Binding-site contacts:
Ligand atom C1' contacts residue CYS7 of chain 2.A at 3.8 Å (hydrophobic).
Ligand atom NH contacts residue VAL29 of chain 2.A at 4.0 Å.
Ligand atom O2' contacts residue HIS83 of chain 2.A at 2.8 Å (h-bond).
Ligand atom C2' contacts residue GLN81 of chain 2.A at 3.8 Å.
Ligand atom O3' contacts residue CYS7 of chain 2.A at 3.7 Å.
Ligand atom O1P contacts residue GLY159 of chain 2.A at 2.6 Å (h-bond).
Ligand atom O2P contacts residue SER180 of chain 2.A at 3.9 Å.
Ligand atom C7 contacts residue SER34 of chain 2.A at 3.6 Å.
Ligand atom O2' contacts residue GLN81 of chain 2.A at 2.9 Å (h-bond).
Ligand atom O72 contacts residue ARG36 of chain 2.A at 2.9 Å (salt-bridge).
Ligand atom C2' contacts residue CYS7 of chain 2.A at 3.9 Å (hydrophobic).
Ligand atom C7 contacts residue ARG36 of chain 2.A at 3.3 Å.
Ligand atom O71 contacts residue ARG36 of chain 2.A at 3.1 Å (salt-bridge).
Ligand atom O5' contacts residue SER157 of chain 2.A at 4.0 Å.
Ligand atom C5' contacts residue SER180 of chain 2.A at 3.5 Å.
Ligand atom O3' contacts residue ASP178 of chain 2.A at 3.1 Å (salt-bridge).
Ligand atom C3' contacts residue ASP178 of chain 2.A at 3.7 Å.
Ligand atom O3' contacts residue SER180 of chain 2.A at 3.0 Å (h-bond).
Ligand atom O2' contacts residue ASP178 of chain 2.A at 4.1 Å.
Ligand atom C3 contacts residue VAL59 of chain 2.A at 3.8 Å (hydrophobic).
Ligand atom O4' contacts residue SER157 of chain 2.A at 3.8 Å.
Ligand atom O5' contacts residue SER180 of chain 2.A at 3.9 Å.
Ligand atom O3P contacts residue SER180 of chain 2.A at 2.9 Å (h-bond).
Ligand atom C5 contacts residue TYR31 of chain 2.A at 3.9 Å (hydrophobic).
Ligand atom P contacts residue SER180 of chain 2.A at 3.9 Å.
Ligand atom O4' contacts residue ASP126 of chain 2.A at 3.0 Å (salt-bridge).
Ligand atom C2 contacts residue VAL29 of chain 2.A at 4.0 Å (hydrophobic).
Ligand atom C2' contacts residue ASP178 of chain 2.A at 3.9 Å.
Ligand atom O72 contacts residue SER180 of chain 2.A at 3.9 Å.
Ligand atom C4' contacts residue SER157 of chain 2.A at 3.6 Å.
Ligand atom P contacts residue SER181 of chain 2.A at 3.7 Å.
Ligand atom C3' contacts residue SER180 of chain 2.A at 3.9 Å.
Ligand atom O1P contacts residue GLY158 of chain 2.A at 3.4 Å.
Ligand atom O71 contacts residue SER34 of chain 2.A at 2.9 Å (h-bond).
Ligand atom O3P contacts residue GLY182 of chain 2.A at 3.6 Å.
Ligand atom O3P contacts residue SER181 of chain 2.A at 2.8 Å (h-bond).
Ligand atom C6 contacts residue SER34 of chain 2.A at 3.8 Å.
Ligand atom O3P contacts residue VAL179 of chain 2.A at 3.9 Å.
Ligand atom O2P contacts residue SER181 of chain 2.A at 3.1 Å (h-bond).
Ligand atom C4' contacts residue ASP178 of chain 2.A at 3.6 Å.

Sequence of chain 2.A:
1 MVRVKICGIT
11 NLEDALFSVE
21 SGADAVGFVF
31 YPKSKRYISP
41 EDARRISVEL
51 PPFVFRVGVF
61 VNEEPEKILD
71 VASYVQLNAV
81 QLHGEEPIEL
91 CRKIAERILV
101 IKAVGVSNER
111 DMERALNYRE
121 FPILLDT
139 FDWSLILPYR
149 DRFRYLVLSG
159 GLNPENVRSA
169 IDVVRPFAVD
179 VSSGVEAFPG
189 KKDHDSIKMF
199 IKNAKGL

This small molecule binds to this protein.
Small molecule (SMILES): O=C(O)c1ccccc1NC[C@@H](O)[C@H](O)[C@H](O)COP(=O)(O)O